Sequence of chain 1.A:
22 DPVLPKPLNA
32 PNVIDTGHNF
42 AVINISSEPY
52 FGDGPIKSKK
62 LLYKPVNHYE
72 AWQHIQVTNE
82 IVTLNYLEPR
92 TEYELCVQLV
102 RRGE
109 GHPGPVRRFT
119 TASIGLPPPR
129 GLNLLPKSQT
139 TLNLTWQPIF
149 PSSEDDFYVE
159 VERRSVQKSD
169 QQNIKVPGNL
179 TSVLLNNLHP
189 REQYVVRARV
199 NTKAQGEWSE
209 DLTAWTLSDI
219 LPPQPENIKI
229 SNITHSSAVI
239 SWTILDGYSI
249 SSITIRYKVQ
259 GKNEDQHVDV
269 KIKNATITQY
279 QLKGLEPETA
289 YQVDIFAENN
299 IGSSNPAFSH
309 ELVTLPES

This protein binds this small molecule.
Small molecule (SMILES): CC(=O)N[C@@H]1[C@@H](O)[C@H](O)[C@@H](CO)O[C@H]1O

Binding-site contacts:
Ligand atom C8 contacts residue SER235 of chain 1.A at 3.2 Å.
Ligand atom C8 contacts residue GLN279 of chain 1.A at 3.7 Å.
Ligand atom O5 contacts residue ASN230 of chain 1.A at 2.4 Å (h-bond).
Ligand atom O6 contacts residue ASN230 of chain 1.A at 3.2 Å (h-bond).
Ligand atom C7 contacts residue GLN279 of chain 1.A at 4.4 Å.
Ligand atom C7 contacts residue ASN230 of chain 1.A at 4.0 Å.
Ligand atom C7 contacts residue SER235 of chain 1.A at 4.5 Å.
Ligand atom C5 contacts residue ASN230 of chain 1.A at 3.3 Å.
Ligand atom O7 contacts residue THR232 of chain 1.A at 4.1 Å.
Ligand atom N2 contacts residue GLN279 of chain 1.A at 4.2 Å.
Ligand atom C8 contacts residue THR232 of chain 1.A at 3.1 Å.
Ligand atom C7 contacts residue THR232 of chain 1.A at 4.0 Å.
Ligand atom N2 contacts residue ASN230 of chain 1.A at 3.5 Å.
Ligand atom C1 contacts residue ASN230 of chain 1.A at 1.5 Å.
Ligand atom C6 contacts residue ASN230 of chain 1.A at 3.3 Å.
Ligand atom C3 contacts residue ASN230 of chain 1.A at 3.9 Å.
Ligand atom C2 contacts residue ASN230 of chain 1.A at 2.7 Å.
Ligand atom C8 contacts residue ASN230 of chain 1.A at 3.7 Å.
Ligand atom C4 contacts residue ASN230 of chain 1.A at 4.1 Å.